Sequence of chain 1.B:
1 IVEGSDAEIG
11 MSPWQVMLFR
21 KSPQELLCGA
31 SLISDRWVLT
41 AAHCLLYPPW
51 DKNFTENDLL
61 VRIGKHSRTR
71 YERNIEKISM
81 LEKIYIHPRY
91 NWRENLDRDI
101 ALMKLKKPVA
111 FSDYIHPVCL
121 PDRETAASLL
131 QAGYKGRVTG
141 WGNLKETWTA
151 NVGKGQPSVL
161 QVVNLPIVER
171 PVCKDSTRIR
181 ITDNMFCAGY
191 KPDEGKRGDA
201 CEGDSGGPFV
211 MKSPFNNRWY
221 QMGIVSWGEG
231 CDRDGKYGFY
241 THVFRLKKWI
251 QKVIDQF

Binding-site contacts:
Ligand atom CE1 contacts residue LEU26 of chain 1.B at 3.9 Å (hydrophobic).
Ligand atom CG2 contacts residue ARG62 of chain 1.B at 3.7 Å.
Ligand atom C contacts residue GLN24 of chain 1.B at 3.9 Å.
Ligand atom CE2 contacts residue ARG68 of chain 1.B at 3.3 Å.
Ligand atom OE1 contacts residue ARG70 of chain 1.B at 2.8 Å (salt-bridge).
Ligand atom CA contacts residue THR69 of chain 1.B at 3.8 Å.
Ligand atom CG contacts residue TYR71 of chain 1.B at 3.8 Å (hydrophobic).
Ligand atom CD contacts residue ARG70 of chain 1.B at 3.8 Å.
Ligand atom CD contacts residue TYR71 of chain 1.B at 3.6 Å (hydrophobic).
Ligand atom CB contacts residue THR69 of chain 1.B at 3.5 Å.
Ligand atom CD contacts residue TYR71 of chain 1.B at 3.6 Å (hydrophobic).
Ligand atom CD2 contacts residue THR69 of chain 1.B at 3.8 Å.
Ligand atom CD2 contacts residue PHE19 of chain 1.B at 3.6 Å (hydrophobic).
Ligand atom CE2 contacts residue PHE19 of chain 1.B at 3.9 Å (hydrophobic).
Ligand atom CG contacts residue ILE78 of chain 1.B at 3.9 Å (hydrophobic).
Ligand atom CG2 contacts residue ILE78 of chain 1.B at 3.8 Å (hydrophobic).
Ligand atom CA contacts residue THR69 of chain 1.B at 3.6 Å.
Ligand atom O contacts residue LEU60 of chain 1.B at 3.8 Å.
Ligand atom O contacts residue THR69 of chain 1.B at 3.2 Å.
Ligand atom O contacts residue GLN24 of chain 1.B at 3.2 Å (h-bond).
Ligand atom C contacts residue THR69 of chain 1.B at 3.7 Å.
Ligand atom CZ contacts residue LEU26 of chain 1.B at 3.7 Å (hydrophobic).
Ligand atom CD2 contacts residue ARG68 of chain 1.B at 3.6 Å.
Ligand atom O contacts residue LYS21 of chain 1.B at 3.5 Å.
Ligand atom O contacts residue TYR71 of chain 1.B at 3.6 Å.
Ligand atom CB contacts residue LEU60 of chain 1.B at 3.9 Å (hydrophobic).
Ligand atom OE1 contacts residue TYR71 of chain 1.B at 2.8 Å (h-bond).
Ligand atom OE2 contacts residue GLN24 of chain 1.B at 3.4 Å (h-bond).
Ligand atom CB contacts residue GLN24 of chain 1.B at 3.7 Å.
Ligand atom CD contacts residue GLN24 of chain 1.B at 3.9 Å.
Ligand atom O contacts residue GLN24 of chain 1.B at 3.8 Å.
Ligand atom N contacts residue THR69 of chain 1.B at 2.9 Å (h-bond).
Ligand atom CE1 contacts residue ILE78 of chain 1.B at 3.5 Å (hydrophobic).
Ligand atom CG contacts residue PHE19 of chain 1.B at 3.8 Å (hydrophobic).
Ligand atom CB contacts residue TYR71 of chain 1.B at 3.6 Å (hydrophobic).
Ligand atom CD1 contacts residue LEU60 of chain 1.B at 3.4 Å (hydrophobic).
Ligand atom CD1 contacts residue ILE78 of chain 1.B at 3.9 Å (hydrophobic).
Ligand atom CZ contacts residue ILE78 of chain 1.B at 4.0 Å (hydrophobic).
Ligand atom CZ contacts residue ARG68 of chain 1.B at 4.0 Å.
Ligand atom CD1 contacts residue ILE78 of chain 1.B at 4.0 Å (hydrophobic).

This protein binds this small molecule.
Small molecule (SMILES): CCNC(=O)[C@H](Cc1ccc(O)cc1)NC(=O)[C@H](CC)NC(=O)[C@H](CCC(=O)O)NC(=O)[C@@H]1CCCN1C(=O)[C@@H](NC(=O)[C@H](CCC(=O)O)NC(=O)[C@H](CCC(=O)O)NC(=O)[C@H](Cc1ccccc1)NC(=O)[C@H](C)N)[C@@H](C)CC